Binding-site contacts:
Ligand atom C1 contacts residue ASN616 of chain 1.A at 1.4 Å.
Ligand atom C2 contacts residue ASN616 of chain 1.A at 2.4 Å.
Ligand atom C4 contacts residue ASN616 of chain 1.A at 4.2 Å.
Ligand atom C3 contacts residue ASN616 of chain 1.A at 3.8 Å.
Ligand atom C8 contacts residue ASN616 of chain 1.A at 4.4 Å.
Ligand atom O7 contacts residue ASN616 of chain 1.A at 3.3 Å (h-bond).
Ligand atom N2 contacts residue ASN616 of chain 1.A at 2.9 Å (h-bond).
Ligand atom C7 contacts residue ASN616 of chain 1.A at 3.3 Å.
Ligand atom C6 contacts residue THR618 of chain 1.A at 4.2 Å.
Ligand atom C1 contacts residue THR618 of chain 1.A at 4.5 Å.
Ligand atom C5 contacts residue ASN616 of chain 1.A at 3.7 Å.
Ligand atom C5 contacts residue THR618 of chain 1.A at 4.4 Å.
Ligand atom O5 contacts residue THR618 of chain 1.A at 3.7 Å.
Ligand atom O5 contacts residue ASN616 of chain 1.A at 2.4 Å (h-bond).

A protein and the small-molecule ligand that binds it are described below.
Small molecule (SMILES): CC(=O)N[C@@H]1[C@@H](O)[C@H](O)[C@@H](CO)O[C@H]1O

Sequence of chain 1.A:
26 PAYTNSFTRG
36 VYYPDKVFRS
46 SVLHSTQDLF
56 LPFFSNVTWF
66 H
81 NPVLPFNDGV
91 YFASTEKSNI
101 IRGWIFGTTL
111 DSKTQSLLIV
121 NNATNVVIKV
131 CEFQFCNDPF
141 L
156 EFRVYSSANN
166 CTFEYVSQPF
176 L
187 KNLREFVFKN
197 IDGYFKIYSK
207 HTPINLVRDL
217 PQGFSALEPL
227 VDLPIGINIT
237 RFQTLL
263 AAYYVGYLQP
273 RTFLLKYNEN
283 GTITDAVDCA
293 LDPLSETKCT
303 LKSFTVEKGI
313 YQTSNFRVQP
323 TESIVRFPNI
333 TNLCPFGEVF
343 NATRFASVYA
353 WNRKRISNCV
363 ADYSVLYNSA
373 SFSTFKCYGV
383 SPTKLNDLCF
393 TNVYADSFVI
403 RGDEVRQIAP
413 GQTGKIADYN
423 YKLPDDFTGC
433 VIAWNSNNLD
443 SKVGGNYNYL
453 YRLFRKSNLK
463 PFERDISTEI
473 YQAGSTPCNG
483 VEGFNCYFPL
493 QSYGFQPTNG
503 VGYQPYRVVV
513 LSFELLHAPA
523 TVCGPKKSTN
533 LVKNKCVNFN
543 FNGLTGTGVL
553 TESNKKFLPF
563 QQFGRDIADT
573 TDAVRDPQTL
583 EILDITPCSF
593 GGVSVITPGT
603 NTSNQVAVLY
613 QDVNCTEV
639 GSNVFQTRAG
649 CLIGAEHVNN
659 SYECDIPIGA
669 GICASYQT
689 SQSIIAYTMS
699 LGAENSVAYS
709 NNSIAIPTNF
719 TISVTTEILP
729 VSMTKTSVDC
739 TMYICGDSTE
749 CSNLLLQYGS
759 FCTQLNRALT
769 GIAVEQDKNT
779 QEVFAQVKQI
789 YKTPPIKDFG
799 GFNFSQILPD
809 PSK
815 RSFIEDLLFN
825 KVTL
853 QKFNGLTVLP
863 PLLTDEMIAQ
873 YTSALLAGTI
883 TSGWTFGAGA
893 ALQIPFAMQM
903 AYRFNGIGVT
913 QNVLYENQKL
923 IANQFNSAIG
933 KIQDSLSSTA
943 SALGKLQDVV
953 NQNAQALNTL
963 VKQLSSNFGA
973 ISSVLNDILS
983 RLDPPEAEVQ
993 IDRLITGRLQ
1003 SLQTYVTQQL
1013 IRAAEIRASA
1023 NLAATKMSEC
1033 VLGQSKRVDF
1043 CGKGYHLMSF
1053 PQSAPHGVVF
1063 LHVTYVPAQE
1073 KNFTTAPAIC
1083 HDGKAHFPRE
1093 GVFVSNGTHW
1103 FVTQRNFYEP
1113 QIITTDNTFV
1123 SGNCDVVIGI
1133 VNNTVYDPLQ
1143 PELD